The protein below binds the small molecule below.
Small molecule (SMILES): Cc1cn([C@H]2C[C@H](O[P](=O)(O)OC[C@H]3O[C@@H](n4ccc(N)nc4=O)C[C@@H]3O[P](=O)(O)OC[C@H]3O[C@@H](n4cnc5c(=O)nc(N)[nH]c54)C[C@@H]3O[P](=O)(O)OC[C@H]3O[C@@H](n4cnc5c(=O)nc(N)[nH]c54)C[C@@H]3O)[C@@H](CO[P](=O)(O)O[C@H]3C[C@H](n4cnc5c(=O)nc(N)[nH]c54)O[C@@H]3COP(=O)(O)O)O2)c(=O)[nH]c1=O

Sequence of chain 1.A:
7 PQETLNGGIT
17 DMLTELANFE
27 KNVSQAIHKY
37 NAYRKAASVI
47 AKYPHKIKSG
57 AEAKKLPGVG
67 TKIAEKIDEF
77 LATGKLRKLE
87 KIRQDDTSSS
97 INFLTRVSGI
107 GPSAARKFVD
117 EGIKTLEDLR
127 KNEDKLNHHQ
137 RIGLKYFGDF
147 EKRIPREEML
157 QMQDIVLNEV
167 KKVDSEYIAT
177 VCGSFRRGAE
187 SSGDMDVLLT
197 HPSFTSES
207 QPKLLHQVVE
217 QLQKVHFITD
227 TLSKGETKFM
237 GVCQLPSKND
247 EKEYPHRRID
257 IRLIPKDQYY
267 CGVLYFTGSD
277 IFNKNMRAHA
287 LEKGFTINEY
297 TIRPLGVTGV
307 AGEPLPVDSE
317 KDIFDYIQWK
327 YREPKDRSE

Binding-site contacts:
Ligand atom OP1 contacts residue LYS68 of chain 1.A at 2.8 Å (salt-bridge).
Ligand atom OP1 contacts residue NA1 of chain 1.F at 2.7 Å (h-bond).
Ligand atom OP1 contacts residue GLY66 of chain 1.A at 2.8 Å (h-bond).
Ligand atom O3' contacts residue ILE69 of chain 1.A at 3.6 Å.
Ligand atom P contacts residue NA1 of chain 1.F at 3.7 Å.
Ligand atom O3' contacts residue VAL65 of chain 1.A at 3.8 Å.
Ligand atom C4' contacts residue GLY64 of chain 1.A at 3.2 Å.
Ligand atom OP2 contacts residue NA1 of chain 1.F at 3.8 Å.
Ligand atom OP1 contacts residue PRO63 of chain 1.A at 3.8 Å.
Ligand atom O3' contacts residue GLY64 of chain 1.A at 3.4 Å.
Ligand atom P contacts residue LYS68 of chain 1.A at 3.4 Å.
Ligand atom C1' contacts residue ALA38 of chain 1.A at 3.9 Å (hydrophobic).
Ligand atom C5' contacts residue TYR39 of chain 1.A at 3.2 Å (hydrophobic).
Ligand atom N1 contacts residue HIS34 of chain 1.A at 3.8 Å.
Ligand atom OP1 contacts residue GLY64 of chain 1.A at 2.9 Å (h-bond).
Ligand atom N3 contacts residue ALA38 of chain 1.A at 3.4 Å.
Ligand atom C3' contacts residue GLY66 of chain 1.A at 3.7 Å.
Ligand atom OP2 contacts residue LYS68 of chain 1.A at 3.1 Å.
Ligand atom C5' contacts residue GLY64 of chain 1.A at 3.2 Å.
Ligand atom OP1 contacts residue LEU62 of chain 1.A at 3.8 Å.
Ligand atom O4' contacts residue ALA38 of chain 1.A at 3.7 Å.
Ligand atom C4' contacts residue TYR39 of chain 1.A at 3.8 Å (hydrophobic).
Ligand atom C3' contacts residue LYS68 of chain 1.A at 3.7 Å.
Ligand atom OP1 contacts residue LYS68 of chain 1.A at 3.6 Å.
Ligand atom O5' contacts residue GLY66 of chain 1.A at 3.5 Å (h-bond).
Ligand atom P contacts residue GLY64 of chain 1.A at 3.9 Å.
Ligand atom OP2 contacts residue VAL65 of chain 1.A at 3.6 Å.
Ligand atom P contacts residue GLY66 of chain 1.A at 3.7 Å.
Ligand atom OP2 contacts residue LYS68 of chain 1.A at 3.0 Å (salt-bridge).
Ligand atom P contacts residue VAL65 of chain 1.A at 3.8 Å.
Ligand atom OP1 contacts residue VAL65 of chain 1.A at 3.5 Å (h-bond).
Ligand atom P contacts residue ILE69 of chain 1.A at 3.8 Å.
Ligand atom O6 contacts residue HIS34 of chain 1.A at 3.9 Å.
Ligand atom OP1 contacts residue ILE69 of chain 1.A at 2.8 Å (h-bond).
Ligand atom OP1 contacts residue THR67 of chain 1.A at 3.8 Å.
Ligand atom OP2 contacts residue GLY66 of chain 1.A at 3.9 Å.
Ligand atom C5' contacts residue GLY66 of chain 1.A at 3.6 Å.
Ligand atom O3' contacts residue LYS68 of chain 1.A at 3.8 Å.
Ligand atom OP2 contacts residue THR67 of chain 1.A at 3.7 Å.
Ligand atom P contacts residue LYS68 of chain 1.A at 3.7 Å.